Binding-site contacts:
Ligand atom N2 contacts residue ASN12 of chain 6.B at 3.8 Å.
Ligand atom O5 contacts residue ASN12 of chain 6.B at 2.7 Å (h-bond).
Ligand atom C1 contacts residue ASN12 of chain 6.B at 2.2 Å.
Ligand atom C7 contacts residue ASN12 of chain 6.B at 3.9 Å.
Ligand atom O7 contacts residue ASN12 of chain 6.B at 3.7 Å.
Ligand atom C2 contacts residue ASN12 of chain 6.B at 3.2 Å.
Ligand atom C5 contacts residue ASN12 of chain 6.B at 4.1 Å.

Sequence of chain 6.B:
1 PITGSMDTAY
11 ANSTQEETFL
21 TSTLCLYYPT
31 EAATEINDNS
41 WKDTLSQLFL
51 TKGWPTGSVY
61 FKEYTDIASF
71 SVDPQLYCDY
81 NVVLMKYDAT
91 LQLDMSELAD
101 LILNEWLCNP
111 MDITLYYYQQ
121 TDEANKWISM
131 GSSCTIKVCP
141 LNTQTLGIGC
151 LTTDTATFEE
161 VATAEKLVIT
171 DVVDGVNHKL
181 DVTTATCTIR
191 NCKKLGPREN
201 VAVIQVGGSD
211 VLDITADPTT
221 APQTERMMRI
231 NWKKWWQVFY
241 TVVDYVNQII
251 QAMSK

This small molecule binds to this protein.
Small molecule (SMILES): CC(=O)N[C@H]1[C@H](O[C@H]2[C@H](O)[C@@H](NC(C)=O)CO[C@@H]2CO)O[C@H](CO)[C@@H](O)[C@@H]1O